Sequence of chain 1.A:
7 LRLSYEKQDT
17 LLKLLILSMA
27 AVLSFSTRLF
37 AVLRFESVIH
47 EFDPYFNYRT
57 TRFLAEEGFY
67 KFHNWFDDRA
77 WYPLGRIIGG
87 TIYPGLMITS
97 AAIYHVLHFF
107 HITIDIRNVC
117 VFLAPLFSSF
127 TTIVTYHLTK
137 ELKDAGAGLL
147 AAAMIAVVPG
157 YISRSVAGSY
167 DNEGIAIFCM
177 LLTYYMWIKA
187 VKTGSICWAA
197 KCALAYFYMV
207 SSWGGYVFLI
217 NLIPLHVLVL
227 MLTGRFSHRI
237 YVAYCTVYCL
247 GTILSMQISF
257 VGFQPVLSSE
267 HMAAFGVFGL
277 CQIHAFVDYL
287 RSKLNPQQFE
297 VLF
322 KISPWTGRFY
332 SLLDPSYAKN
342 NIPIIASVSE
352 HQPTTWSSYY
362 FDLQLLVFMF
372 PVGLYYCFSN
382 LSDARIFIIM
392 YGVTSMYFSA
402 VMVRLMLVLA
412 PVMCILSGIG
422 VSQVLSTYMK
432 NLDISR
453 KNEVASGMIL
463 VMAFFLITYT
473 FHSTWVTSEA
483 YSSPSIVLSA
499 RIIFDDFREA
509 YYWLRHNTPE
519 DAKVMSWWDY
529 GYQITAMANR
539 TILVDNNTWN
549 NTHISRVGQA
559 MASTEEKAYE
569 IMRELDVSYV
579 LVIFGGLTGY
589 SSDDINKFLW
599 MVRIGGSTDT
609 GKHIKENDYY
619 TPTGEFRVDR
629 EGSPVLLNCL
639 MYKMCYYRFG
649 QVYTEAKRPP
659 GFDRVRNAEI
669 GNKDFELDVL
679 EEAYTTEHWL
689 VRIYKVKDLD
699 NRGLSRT

Binding-site contacts:
Ligand atom O32 contacts residue THR229 of chain 1.A at 4.2 Å.
Ligand atom C28 contacts residue VAL394 of chain 1.A at 4.0 Å (hydrophobic).
Ligand atom C31 contacts residue PRO28 of chain 1.H at 4.1 Å (hydrophobic).
Ligand atom C26 contacts residue VAL394 of chain 1.A at 4.1 Å (hydrophobic).
Ligand atom C22 contacts residue ILE387 of chain 1.A at 4.1 Å (hydrophobic).
Ligand atom C29 contacts residue THR395 of chain 1.A at 4.2 Å.
Ligand atom C3 contacts residue ALA30 of chain 1.H at 3.9 Å (hydrophobic).
Ligand atom C37 contacts residue VAL225 of chain 1.A at 3.9 Å (hydrophobic).
Ligand atom C1 contacts residue ARG231 of chain 1.A at 4.2 Å.
Ligand atom C2 contacts residue ALA30 of chain 1.H at 4.1 Å (hydrophobic).
Ligand atom C2B contacts residue THR395 of chain 1.A at 3.3 Å.
Ligand atom C21 contacts residue PHE379 of chain 1.A at 4.2 Å (hydrophobic).
Ligand atom C23 contacts residue PHE379 of chain 1.A at 3.9 Å (hydrophobic).
Ligand atom O22 contacts residue PHE379 of chain 1.A at 3.4 Å.
Ligand atom C3 contacts residue PRO28 of chain 1.H at 4.2 Å (hydrophobic).
Ligand atom O14 contacts residue SER29 of chain 1.H at 3.7 Å.
Ligand atom C3B contacts residue LEU221 of chain 1.A at 3.9 Å (hydrophobic).
Ligand atom C32 contacts residue PRO28 of chain 1.H at 3.5 Å (hydrophobic).
Ligand atom C23 contacts residue VAL33 of chain 1.H at 4.0 Å (hydrophobic).
Ligand atom O11 contacts residue ALA30 of chain 1.H at 3.7 Å.
Ligand atom C24 contacts residue MET391 of chain 1.A at 4.0 Å (hydrophobic).
Ligand atom C22 contacts residue VAL225 of chain 1.A at 4.1 Å (hydrophobic).
Ligand atom C3 contacts residue VAL33 of chain 1.H at 3.6 Å (hydrophobic).
Ligand atom C39 contacts residue LEU221 of chain 1.A at 4.3 Å (hydrophobic).
Ligand atom C1 contacts residue ALA30 of chain 1.H at 4.2 Å (hydrophobic).
Ligand atom C1 contacts residue LEU382 of chain 1.A at 3.6 Å (hydrophobic).
Ligand atom C11 contacts residue ARG231 of chain 1.A at 3.2 Å.
Ligand atom O11 contacts residue LEU382 of chain 1.A at 4.1 Å.
Ligand atom C2 contacts residue LEU382 of chain 1.A at 4.2 Å (hydrophobic).
Ligand atom C35 contacts residue LEU228 of chain 1.A at 4.0 Å (hydrophobic).
Ligand atom C39 contacts residue VAL225 of chain 1.A at 3.8 Å (hydrophobic).
Ligand atom C15 contacts residue SER29 of chain 1.H at 3.9 Å.
Ligand atom O21 contacts residue THR229 of chain 1.A at 3.9 Å.
Ligand atom C3B contacts residue LEU224 of chain 1.A at 3.6 Å (hydrophobic).
Ligand atom C11 contacts residue LEU382 of chain 1.A at 4.2 Å (hydrophobic).
Ligand atom C25 contacts residue VAL33 of chain 1.H at 3.8 Å (hydrophobic).
Ligand atom O22 contacts residue LEU382 of chain 1.A at 3.6 Å.
Ligand atom O13 contacts residue ARG231 of chain 1.A at 3.1 Å (salt-bridge).
Ligand atom C12 contacts residue ARG231 of chain 1.A at 4.2 Å.
Ligand atom O31 contacts residue PRO28 of chain 1.H at 3.9 Å.

Sequence of chain 1.H:
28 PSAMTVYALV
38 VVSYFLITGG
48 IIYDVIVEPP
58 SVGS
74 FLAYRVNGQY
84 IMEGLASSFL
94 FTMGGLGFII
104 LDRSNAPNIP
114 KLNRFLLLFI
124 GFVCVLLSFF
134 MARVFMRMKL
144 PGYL

A protein and the small-molecule ligand that binds it are described below.
Small molecule (SMILES): CCCCCCCCCCCCCC(=O)O[C@H](COC(=O)CCCCCCCCCC)COP(=O)(O)OCC[N+](C)(C)C